Sequence of chain 1.B:
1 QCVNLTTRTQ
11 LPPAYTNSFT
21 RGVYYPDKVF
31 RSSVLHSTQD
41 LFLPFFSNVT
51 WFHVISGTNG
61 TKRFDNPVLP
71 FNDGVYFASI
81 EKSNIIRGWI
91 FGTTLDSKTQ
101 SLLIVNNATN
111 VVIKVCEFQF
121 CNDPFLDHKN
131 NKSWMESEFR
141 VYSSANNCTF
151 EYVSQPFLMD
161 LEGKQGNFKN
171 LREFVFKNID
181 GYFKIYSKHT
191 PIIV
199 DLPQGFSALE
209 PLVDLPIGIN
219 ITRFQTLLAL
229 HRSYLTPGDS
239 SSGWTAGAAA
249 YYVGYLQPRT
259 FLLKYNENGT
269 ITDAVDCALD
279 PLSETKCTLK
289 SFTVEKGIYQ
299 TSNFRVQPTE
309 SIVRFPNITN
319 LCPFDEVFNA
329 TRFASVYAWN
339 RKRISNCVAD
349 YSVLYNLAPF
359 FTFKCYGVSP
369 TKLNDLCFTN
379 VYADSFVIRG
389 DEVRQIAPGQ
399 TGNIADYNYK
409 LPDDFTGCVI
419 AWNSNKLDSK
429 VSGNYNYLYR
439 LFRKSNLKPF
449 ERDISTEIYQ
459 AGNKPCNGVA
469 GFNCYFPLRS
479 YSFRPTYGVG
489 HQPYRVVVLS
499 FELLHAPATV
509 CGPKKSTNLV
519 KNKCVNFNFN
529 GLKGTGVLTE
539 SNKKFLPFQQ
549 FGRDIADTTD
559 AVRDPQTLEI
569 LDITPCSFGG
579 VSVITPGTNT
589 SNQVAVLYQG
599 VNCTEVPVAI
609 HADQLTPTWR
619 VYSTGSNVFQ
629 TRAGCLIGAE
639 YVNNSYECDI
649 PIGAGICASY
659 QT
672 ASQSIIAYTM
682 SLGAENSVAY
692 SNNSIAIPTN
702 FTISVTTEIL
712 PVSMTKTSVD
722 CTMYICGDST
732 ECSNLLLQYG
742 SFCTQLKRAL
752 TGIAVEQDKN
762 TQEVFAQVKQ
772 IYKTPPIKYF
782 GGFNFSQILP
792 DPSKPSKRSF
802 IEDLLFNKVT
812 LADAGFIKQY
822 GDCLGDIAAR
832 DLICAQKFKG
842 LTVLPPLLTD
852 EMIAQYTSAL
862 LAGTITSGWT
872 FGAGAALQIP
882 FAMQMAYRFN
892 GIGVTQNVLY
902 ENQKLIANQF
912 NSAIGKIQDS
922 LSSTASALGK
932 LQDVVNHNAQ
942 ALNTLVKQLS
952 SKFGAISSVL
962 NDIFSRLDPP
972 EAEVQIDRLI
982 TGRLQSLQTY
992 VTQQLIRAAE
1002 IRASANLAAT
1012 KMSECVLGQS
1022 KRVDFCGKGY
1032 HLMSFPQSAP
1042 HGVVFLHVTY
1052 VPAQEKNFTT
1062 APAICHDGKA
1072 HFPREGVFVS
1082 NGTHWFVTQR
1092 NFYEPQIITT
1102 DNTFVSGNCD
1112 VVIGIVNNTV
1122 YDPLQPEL

A small-molecule ligand and the protein it binds are described below.
Small molecule (SMILES): CC(=O)N[C@@H]1[C@@H](O)[C@H](O)[C@@H](CO)O[C@H]1O

Binding-site contacts:
Ligand atom O7 contacts residue ASN600 of chain 1.B at 3.6 Å (h-bond).
Ligand atom C6 contacts residue GLN628 of chain 1.B at 3.9 Å.
Ligand atom C5 contacts residue GLN628 of chain 1.B at 4.5 Å.
Ligand atom O6 contacts residue GLN628 of chain 1.B at 3.9 Å.
Ligand atom N2 contacts residue ASN600 of chain 1.B at 2.9 Å (h-bond).
Ligand atom C1 contacts residue ASN600 of chain 1.B at 1.4 Å.
Ligand atom C5 contacts residue ASN600 of chain 1.B at 3.7 Å.
Ligand atom C3 contacts residue ASN600 of chain 1.B at 3.8 Å.
Ligand atom O5 contacts residue GLN628 of chain 1.B at 3.6 Å (h-bond).
Ligand atom O5 contacts residue ASN600 of chain 1.B at 2.4 Å (h-bond).
Ligand atom C8 contacts residue ASN600 of chain 1.B at 4.5 Å.
Ligand atom C2 contacts residue ASN600 of chain 1.B at 2.5 Å.
Ligand atom C7 contacts residue ASN600 of chain 1.B at 3.4 Å.
Ligand atom C4 contacts residue ASN600 of chain 1.B at 4.3 Å.